The small molecule below binds the protein below.
Small molecule (SMILES): O=C(O)c1ccccc1NC(=O)N1CCC(c2ccccc2C(F)(F)F)CC1

Sequence of chain 1.B:
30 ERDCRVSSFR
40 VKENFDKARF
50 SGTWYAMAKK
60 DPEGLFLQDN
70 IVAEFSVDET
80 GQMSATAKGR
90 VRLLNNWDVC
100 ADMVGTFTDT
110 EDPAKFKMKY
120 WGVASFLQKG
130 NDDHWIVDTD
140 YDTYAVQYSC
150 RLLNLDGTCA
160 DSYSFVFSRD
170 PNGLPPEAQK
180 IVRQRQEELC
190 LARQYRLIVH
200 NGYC

Binding-site contacts:
Ligand atom C16 contacts residue GLN127 of chain 1.B at 3.6 Å.
Ligand atom C21 contacts residue GLN127 of chain 1.B at 3.9 Å.
Ligand atom O1 contacts residue LEU66 of chain 1.B at 3.4 Å (h-bond).
Ligand atom C9 contacts residue TYR162 of chain 1.B at 3.7 Å (hydrophobic).
Ligand atom F1 contacts residue HIS133 of chain 1.B at 3.4 Å.
Ligand atom O3 contacts residue TYR119 of chain 1.B at 2.6 Å (h-bond).
Ligand atom O1 contacts residue PHE65 of chain 1.B at 3.5 Å.
Ligand atom C4 contacts residue MET117 of chain 1.B at 3.9 Å (hydrophobic).
Ligand atom N3 contacts residue PHE65 of chain 1.B at 3.7 Å.
Ligand atom F1 contacts residue MET117 of chain 1.B at 3.7 Å.
Ligand atom C3 contacts residue ALA86 of chain 1.B at 3.8 Å (hydrophobic).
Ligand atom C16 contacts residue PHE125 of chain 1.B at 3.9 Å (hydrophobic).
Ligand atom C6 contacts residue ALA84 of chain 1.B at 3.4 Å (hydrophobic).
Ligand atom C17 contacts residue PHE65 of chain 1.B at 3.8 Å (hydrophobic).
Ligand atom C4 contacts residue ALA86 of chain 1.B at 3.9 Å (hydrophobic).
Ligand atom C19 contacts residue PHE125 of chain 1.B at 3.8 Å (hydrophobic).
Ligand atom C10 contacts residue PHE65 of chain 1.B at 3.4 Å (hydrophobic).
Ligand atom O2 contacts residue GLN127 of chain 1.B at 3.6 Å.
Ligand atom O2 contacts residue ARG150 of chain 1.B at 3.5 Å (salt-bridge).
Ligand atom C1 contacts residue ALA86 of chain 1.B at 3.9 Å (hydrophobic).
Ligand atom C14 contacts residue PHE65 of chain 1.B at 3.3 Å (hydrophobic).
Ligand atom C11 contacts residue MET102 of chain 1.B at 3.8 Å (hydrophobic).
Ligand atom F1 contacts residue GLN146 of chain 1.B at 3.6 Å.
Ligand atom C21 contacts residue ARG150 of chain 1.B at 3.5 Å.
Ligand atom C21 contacts residue TYR119 of chain 1.B at 3.6 Å (hydrophobic).
Ligand atom N1 contacts residue PHE65 of chain 1.B at 3.3 Å.
Ligand atom C15 contacts residue LEU64 of chain 1.B at 3.8 Å (hydrophobic).
Ligand atom C1 contacts residue VAL103 of chain 1.B at 3.8 Å (hydrophobic).
Ligand atom F2 contacts residue PHE164 of chain 1.B at 3.4 Å.
Ligand atom C10 contacts residue PHE164 of chain 1.B at 3.9 Å (hydrophobic).
Ligand atom O1 contacts residue MET102 of chain 1.B at 3.4 Å.
Ligand atom C14 contacts residue MET102 of chain 1.B at 3.6 Å (hydrophobic).
Ligand atom C18 contacts residue PHE65 of chain 1.B at 3.7 Å (hydrophobic).
Ligand atom C16 contacts residue LEU64 of chain 1.B at 3.6 Å (hydrophobic).
Ligand atom C5 contacts residue MET117 of chain 1.B at 3.8 Å (hydrophobic).
Ligand atom C8 contacts residue TYR119 of chain 1.B at 3.8 Å (hydrophobic).
Ligand atom C2 contacts residue ALA86 of chain 1.B at 3.8 Å (hydrophobic).
Ligand atom O3 contacts residue ARG150 of chain 1.B at 3.0 Å (salt-bridge).
Ligand atom C19 contacts residue LEU64 of chain 1.B at 3.8 Å (hydrophobic).
Ligand atom C11 contacts residue ALA86 of chain 1.B at 3.9 Å (hydrophobic).